The small molecule below binds the protein below.
Small molecule (SMILES): CC(=O)N[C@H]1[C@H](O[C@H]2[C@H](O)[C@@H](NC(C)=O)CO[C@@H]2CO)O[C@H](CO)[C@@H](O)[C@@H]1O

Binding-site contacts:
Ligand atom O7 contacts residue ASN167 of chain 1.D at 3.5 Å (h-bond).
Ligand atom C7 contacts residue ASN167 of chain 1.D at 3.1 Å.
Ligand atom C2 contacts residue ASN167 of chain 1.D at 2.2 Å.
Ligand atom C6 contacts residue ASN167 of chain 1.D at 4.3 Å.
Ligand atom O6 contacts residue ASN167 of chain 1.D at 4.3 Å.
Ligand atom C3 contacts residue ASN167 of chain 1.D at 3.5 Å.
Ligand atom C4 contacts residue ASN167 of chain 1.D at 3.9 Å.
Ligand atom C5 contacts residue ASN167 of chain 1.D at 3.3 Å.
Ligand atom C6 contacts residue ILE164 of chain 1.D at 3.4 Å (hydrophobic).
Ligand atom C1 contacts residue ASN167 of chain 1.D at 1.3 Å.
Ligand atom O6 contacts residue ILE164 of chain 1.D at 2.2 Å.
Ligand atom C8 contacts residue ILE164 of chain 1.D at 4.4 Å (hydrophobic).
Ligand atom C8 contacts residue ASN167 of chain 1.D at 4.4 Å.
Ligand atom O5 contacts residue ASN167 of chain 1.D at 1.9 Å (h-bond).
Ligand atom N2 contacts residue ASN167 of chain 1.D at 2.7 Å (h-bond).

Sequence of chain 1.D:
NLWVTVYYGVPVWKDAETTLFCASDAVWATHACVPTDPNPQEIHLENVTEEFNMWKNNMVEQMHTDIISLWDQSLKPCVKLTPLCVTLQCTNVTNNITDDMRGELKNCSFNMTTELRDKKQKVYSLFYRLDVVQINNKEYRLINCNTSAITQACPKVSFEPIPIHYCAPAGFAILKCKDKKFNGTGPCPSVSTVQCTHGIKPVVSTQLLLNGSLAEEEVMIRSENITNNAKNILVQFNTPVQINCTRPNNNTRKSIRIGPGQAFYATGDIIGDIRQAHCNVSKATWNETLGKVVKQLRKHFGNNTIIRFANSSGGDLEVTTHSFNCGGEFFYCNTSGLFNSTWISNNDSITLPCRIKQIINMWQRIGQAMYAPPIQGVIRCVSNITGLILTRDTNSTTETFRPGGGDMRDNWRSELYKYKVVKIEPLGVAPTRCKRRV